Sequence of chain 16.C:
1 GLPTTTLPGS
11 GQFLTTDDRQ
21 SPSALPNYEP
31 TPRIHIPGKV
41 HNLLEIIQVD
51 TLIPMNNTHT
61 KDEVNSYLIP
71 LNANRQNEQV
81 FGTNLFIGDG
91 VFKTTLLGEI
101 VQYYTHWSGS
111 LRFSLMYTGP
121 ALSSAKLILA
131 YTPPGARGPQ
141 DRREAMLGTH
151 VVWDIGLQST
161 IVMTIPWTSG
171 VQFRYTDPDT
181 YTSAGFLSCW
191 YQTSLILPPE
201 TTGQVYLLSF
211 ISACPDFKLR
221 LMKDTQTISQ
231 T

Binding-site contacts:
Ligand atom O24 contacts residue VAL191 of chain 20.A at 3.1 Å.
Ligand atom C01 contacts residue PHE186 of chain 20.A at 2.8 Å (hydrophobic).
Ligand atom C01 contacts residue MET224 of chain 20.A at 3.7 Å (hydrophobic).
Ligand atom N13 contacts residue TYR197 of chain 20.A at 3.4 Å.
Ligand atom C17 contacts residue TYR152 of chain 20.A at 3.8 Å (hydrophobic).
Ligand atom C15 contacts residue SER126 of chain 20.A at 3.5 Å.
Ligand atom C10 contacts residue TYR197 of chain 20.A at 3.7 Å (hydrophobic).
Ligand atom C05 contacts residue TYR128 of chain 20.A at 3.8 Å (hydrophobic).
Ligand atom C19 contacts residue TYR152 of chain 20.A at 3.9 Å (hydrophobic).
Ligand atom O02 contacts residue TYR128 of chain 20.A at 3.8 Å.
Ligand atom C08 contacts residue TYR197 of chain 20.A at 3.9 Å (hydrophobic).
Ligand atom C14 contacts residue TYR197 of chain 20.A at 3.7 Å (hydrophobic).
Ligand atom C15 contacts residue TYR128 of chain 20.A at 3.1 Å (hydrophobic).
Ligand atom C06 contacts residue TYR128 of chain 20.A at 3.4 Å (hydrophobic).
Ligand atom C15 contacts residue TYR197 of chain 20.A at 3.8 Å (hydrophobic).
Ligand atom C12 contacts residue TYR197 of chain 20.A at 3.5 Å (hydrophobic).
Ligand atom C14 contacts residue LEU106 of chain 20.A at 3.5 Å (hydrophobic).
Ligand atom C03 contacts residue TYR128 of chain 20.A at 3.7 Å (hydrophobic).
Ligand atom C21 contacts residue TYR152 of chain 20.A at 3.6 Å (hydrophobic).
Ligand atom O16 contacts residue TYR128 of chain 20.A at 2.9 Å (h-bond).
Ligand atom C06 contacts residue ILE104 of chain 20.A at 3.5 Å (hydrophobic).
Ligand atom O16 contacts residue VAL188 of chain 20.A at 3.8 Å.
Ligand atom O23 contacts residue LEU221 of chain 16.C at 3.9 Å.
Ligand atom C04 contacts residue TYR128 of chain 20.A at 3.4 Å (hydrophobic).
Ligand atom C01 contacts residue TYR128 of chain 20.A at 2.9 Å (hydrophobic).
Ligand atom C09 contacts residue MET221 of chain 20.A at 3.9 Å (hydrophobic).
Ligand atom O23 contacts residue VAL191 of chain 20.A at 3.9 Å.
Ligand atom C10 contacts residue MET221 of chain 20.A at 3.9 Å (hydrophobic).
Ligand atom O02 contacts residue MET224 of chain 20.A at 3.5 Å.
Ligand atom C11 contacts residue TYR197 of chain 20.A at 3.5 Å (hydrophobic).
Ligand atom O20 contacts residue PHE186 of chain 20.A at 3.8 Å.
Ligand atom N22 contacts residue TYR152 of chain 20.A at 3.3 Å (h-bond).
Ligand atom O24 contacts residue TYR152 of chain 20.A at 3.5 Å (h-bond).
Ligand atom C08 contacts residue TYR128 of chain 20.A at 3.3 Å (hydrophobic).
Ligand atom N22 contacts residue VAL191 of chain 20.A at 3.9 Å.
Ligand atom C07 contacts residue TYR128 of chain 20.A at 2.9 Å (hydrophobic).
Ligand atom C18 contacts residue TYR152 of chain 20.A at 3.7 Å (hydrophobic).
Ligand atom N13 contacts residue GOL1 of chain 20.E at 3.7 Å.
Ligand atom O23 contacts residue TYR152 of chain 20.A at 3.0 Å (h-bond).
Ligand atom O20 contacts residue TYR152 of chain 20.A at 3.7 Å.

Sequence of chain 20.C:
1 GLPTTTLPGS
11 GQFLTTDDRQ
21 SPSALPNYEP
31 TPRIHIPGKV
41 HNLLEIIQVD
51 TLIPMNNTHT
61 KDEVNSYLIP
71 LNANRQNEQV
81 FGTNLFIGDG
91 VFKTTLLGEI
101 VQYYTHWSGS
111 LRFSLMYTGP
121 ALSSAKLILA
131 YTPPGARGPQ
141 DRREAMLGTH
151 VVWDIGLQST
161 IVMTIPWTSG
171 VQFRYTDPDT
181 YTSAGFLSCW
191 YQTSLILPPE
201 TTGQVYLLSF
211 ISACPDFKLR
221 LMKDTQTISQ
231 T

Sequence of chain 20.A:
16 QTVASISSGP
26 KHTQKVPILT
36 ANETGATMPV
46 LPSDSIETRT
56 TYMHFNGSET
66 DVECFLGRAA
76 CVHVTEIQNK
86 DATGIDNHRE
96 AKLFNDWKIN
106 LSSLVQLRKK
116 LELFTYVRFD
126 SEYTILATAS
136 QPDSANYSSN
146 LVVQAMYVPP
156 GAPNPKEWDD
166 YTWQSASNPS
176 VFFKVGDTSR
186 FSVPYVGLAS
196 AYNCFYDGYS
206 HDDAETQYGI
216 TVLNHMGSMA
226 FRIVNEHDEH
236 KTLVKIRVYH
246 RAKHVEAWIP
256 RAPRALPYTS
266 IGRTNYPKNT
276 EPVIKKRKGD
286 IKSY

The protein below binds the small molecule below.
Small molecule (SMILES): COc1cc(CC(=O)c2ccc(C#N)cc2)c([N+](=O)[O-])cc1OC